Sequence of chain 1.A:
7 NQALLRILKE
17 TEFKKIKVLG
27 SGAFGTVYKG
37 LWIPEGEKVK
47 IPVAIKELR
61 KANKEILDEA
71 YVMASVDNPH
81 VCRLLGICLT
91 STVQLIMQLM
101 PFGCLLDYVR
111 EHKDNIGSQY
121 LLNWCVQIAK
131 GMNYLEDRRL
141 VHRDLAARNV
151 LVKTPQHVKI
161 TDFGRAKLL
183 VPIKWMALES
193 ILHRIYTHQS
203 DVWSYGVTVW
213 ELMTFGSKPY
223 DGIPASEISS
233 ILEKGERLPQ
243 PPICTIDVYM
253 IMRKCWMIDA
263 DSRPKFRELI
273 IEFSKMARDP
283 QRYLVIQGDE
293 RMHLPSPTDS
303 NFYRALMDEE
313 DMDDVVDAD

Binding-site contacts:
Ligand atom CL contacts residue MET97 of chain 1.A at 3.6 Å.
Ligand atom CAD contacts residue ASP162 of chain 1.A at 3.3 Å.
Ligand atom N3 contacts residue MET100 of chain 1.A at 2.9 Å (h-bond).
Ligand atom CAA contacts residue MET100 of chain 1.A at 3.4 Å (hydrophobic).
Ligand atom OAT contacts residue GLY103 of chain 1.A at 3.5 Å.
Ligand atom FAB contacts residue LYS52 of chain 1.A at 3.5 Å.
Ligand atom CAA contacts residue PRO101 of chain 1.A at 3.6 Å (hydrophobic).
Ligand atom CAZ contacts residue LEU25 of chain 1.A at 3.7 Å (hydrophobic).
Ligand atom CAX contacts residue MET97 of chain 1.A at 3.5 Å (hydrophobic).
Ligand atom CAA contacts residue GLY103 of chain 1.A at 3.4 Å.
Ligand atom CAE contacts residue THR161 of chain 1.A at 3.6 Å.
Ligand atom NBE contacts residue ASP107 of chain 1.A at 3.2 Å (salt-bridge).
Ligand atom NBE contacts residue LEU25 of chain 1.A at 3.7 Å.
Ligand atom CAH contacts residue LEU99 of chain 1.A at 3.8 Å (hydrophobic).
Ligand atom C2 contacts residue MET100 of chain 1.A at 3.5 Å (hydrophobic).
Ligand atom CAW contacts residue LYS52 of chain 1.A at 3.6 Å.
Ligand atom FAB contacts residue LEU95 of chain 1.A at 3.6 Å.
Ligand atom CAH contacts residue MET100 of chain 1.A at 3.2 Å (hydrophobic).
Ligand atom NAS contacts residue VAL33 of chain 1.A at 3.8 Å.
Ligand atom C2 contacts residue GLN98 of chain 1.A at 3.2 Å.
Ligand atom CAX contacts residue LYS52 of chain 1.A at 3.7 Å.
Ligand atom FAB contacts residue MET97 of chain 1.A at 3.4 Å.
Ligand atom CAD contacts residue LYS52 of chain 1.A at 3.7 Å.
Ligand atom CAN contacts residue ASP107 of chain 1.A at 3.1 Å.
Ligand atom CL contacts residue LEU95 of chain 1.A at 3.3 Å.
Ligand atom CAD contacts residue THR161 of chain 1.A at 3.8 Å.
Ligand atom CL contacts residue LYS52 of chain 1.A at 3.5 Å.
Ligand atom CAW contacts residue MET97 of chain 1.A at 3.4 Å (hydrophobic).
Ligand atom N3 contacts residue LEU99 of chain 1.A at 3.6 Å.
Ligand atom CL contacts residue ALA50 of chain 1.A at 3.6 Å.
Ligand atom C6 contacts residue LEU151 of chain 1.A at 3.5 Å (hydrophobic).
Ligand atom CAJ contacts residue LEU25 of chain 1.A at 3.1 Å (hydrophobic).
Ligand atom N1 contacts residue ALA50 of chain 1.A at 3.6 Å.
Ligand atom N1 contacts residue LEU151 of chain 1.A at 3.3 Å.
Ligand atom C2 contacts residue ALA50 of chain 1.A at 3.5 Å (hydrophobic).
Ligand atom C2 contacts residue LEU151 of chain 1.A at 3.5 Å (hydrophobic).
Ligand atom OAV contacts residue LEU25 of chain 1.A at 3.8 Å.
Ligand atom CAZ contacts residue GLY103 of chain 1.A at 3.8 Å.
Ligand atom CAP contacts residue ASP107 of chain 1.A at 3.2 Å.
Ligand atom CAO contacts residue ASP107 of chain 1.A at 3.1 Å.

The protein below binds the small molecule below.
Small molecule (SMILES): COc1cc2ncnc(Nc3ccc(F)c(Cl)c3)c2cc1OCCCN1CCOCC1